This protein binds this small molecule.
Small molecule (SMILES): COc1ccc(C(=O)/C=C\Nc2cc(OC)c(C(=O)O)cc2Cl)cc1

Binding-site contacts:
Ligand atom C21 contacts residue VAL120 of chain 1.A at 3.3 Å (hydrophobic).
Ligand atom C15 contacts residue ILE21 of chain 1.A at 3.5 Å (hydrophobic).
Ligand atom C20 contacts residue VAL120 of chain 1.A at 3.4 Å (hydrophobic).
Ligand atom C25 contacts residue LYS44 of chain 1.A at 3.5 Å.
Ligand atom C23 contacts residue ASP180 of chain 1.A at 3.7 Å.
Ligand atom C14 contacts residue ILE21 of chain 1.A at 3.6 Å (hydrophobic).
Ligand atom O04 contacts residue ASP180 of chain 1.A at 3.7 Å.
Ligand atom C25 contacts residue ASP180 of chain 1.A at 3.8 Å.
Ligand atom O03 contacts residue PHE117 of chain 1.A at 3.4 Å.
Ligand atom C05 contacts residue PHE117 of chain 1.A at 3.5 Å (hydrophobic).
Ligand atom C22 contacts residue VAL29 of chain 1.A at 3.9 Å (hydrophobic).
Ligand atom C01 contacts residue PHE117 of chain 1.A at 3.8 Å (hydrophobic).
Ligand atom O18 contacts residue ASN121 of chain 1.A at 3.9 Å.
Ligand atom C02 contacts residue ASP180 of chain 1.A at 3.3 Å.
Ligand atom C02 contacts residue PHE117 of chain 1.A at 3.4 Å (hydrophobic).
Ligand atom C20 contacts residue GLY123 of chain 1.A at 3.5 Å.
Ligand atom C19 contacts residue GLY123 of chain 1.A at 3.7 Å.
Ligand atom O18 contacts residue GLY123 of chain 1.A at 3.8 Å.
Ligand atom O04 contacts residue GLU86 of chain 1.A at 2.4 Å (salt-bridge).
Ligand atom CL7 contacts residue PHE117 of chain 1.A at 3.6 Å.
Ligand atom C17 contacts residue GLY123 of chain 1.A at 3.4 Å.
Ligand atom N09 contacts residue VAL29 of chain 1.A at 3.7 Å.
Ligand atom O04 contacts residue PHE117 of chain 1.A at 3.8 Å.
Ligand atom C02 contacts residue GLU86 of chain 1.A at 3.0 Å.
Ligand atom C16 contacts residue ILE21 of chain 1.A at 3.5 Å (hydrophobic).
Ligand atom O13 contacts residue LEU169 of chain 1.A at 3.6 Å.
Ligand atom O03 contacts residue ASP180 of chain 1.A at 3.1 Å (salt-bridge).
Ligand atom C10 contacts residue VAL29 of chain 1.A at 3.8 Å (hydrophobic).
Ligand atom O04 contacts residue PHE181 of chain 1.A at 3.8 Å.
Ligand atom O24 contacts residue ASP180 of chain 1.A at 3.5 Å.
Ligand atom C19 contacts residue GLN122 of chain 1.A at 3.6 Å.
Ligand atom C01 contacts residue ASP180 of chain 1.A at 3.4 Å.
Ligand atom O24 contacts residue LYS44 of chain 1.A at 3.3 Å (salt-bridge).
Ligand atom C21 contacts residue ILE21 of chain 1.A at 3.8 Å (hydrophobic).
Ligand atom O04 contacts residue LYS44 of chain 1.A at 2.7 Å (salt-bridge).
Ligand atom O03 contacts residue PHE181 of chain 1.A at 3.2 Å (h-bond).
Ligand atom O03 contacts residue GLU86 of chain 1.A at 3.0 Å (salt-bridge).
Ligand atom C16 contacts residue GLY123 of chain 1.A at 3.7 Å.
Ligand atom C25 contacts residue TYR26 of chain 1.A at 3.3 Å (hydrophobic).
Ligand atom C02 contacts residue PHE181 of chain 1.A at 3.7 Å (hydrophobic).

Sequence of chain 1.A:
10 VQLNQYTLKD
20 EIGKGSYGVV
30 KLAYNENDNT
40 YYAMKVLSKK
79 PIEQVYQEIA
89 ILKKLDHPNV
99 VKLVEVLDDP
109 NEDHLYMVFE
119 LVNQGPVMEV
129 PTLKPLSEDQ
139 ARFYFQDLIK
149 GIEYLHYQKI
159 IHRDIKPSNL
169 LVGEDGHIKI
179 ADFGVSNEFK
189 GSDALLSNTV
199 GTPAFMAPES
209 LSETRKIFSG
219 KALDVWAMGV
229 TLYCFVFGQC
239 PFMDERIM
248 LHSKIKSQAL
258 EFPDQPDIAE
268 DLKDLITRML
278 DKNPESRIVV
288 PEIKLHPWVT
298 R